A protein and the small-molecule ligand that binds it are described below.
Small molecule (SMILES): CCO/N=C/c1ccc(OCC[C@@H](C)CCN2CCN(c3ccncc3)C2=O)cc1

Binding-site contacts:
Ligand atom CAI contacts residue PHE135 of chain 56.A at 3.5 Å (hydrophobic).
Ligand atom CAS contacts residue TRP203 of chain 56.A at 3.4 Å (hydrophobic).
Ligand atom CBB contacts residue LEU113 of chain 56.A at 3.7 Å (hydrophobic).
Ligand atom NAU contacts residue MET114 of chain 56.A at 3.9 Å.
Ligand atom CAL contacts residue TYR155 of chain 56.A at 3.4 Å (hydrophobic).
Ligand atom CBA contacts residue TRP203 of chain 56.A at 3.8 Å (hydrophobic).
Ligand atom CAE contacts residue ASN228 of chain 56.A at 3.6 Å.
Ligand atom CAP contacts residue LEU113 of chain 56.A at 3.6 Å (hydrophobic).
Ligand atom NAT contacts residue TYR155 of chain 56.A at 3.9 Å.
Ligand atom CAR contacts residue TYR201 of chain 56.A at 3.5 Å (hydrophobic).
Ligand atom CAJ contacts residue TYR155 of chain 56.A at 3.5 Å (hydrophobic).
Ligand atom CAG contacts residue TRP203 of chain 56.A at 3.7 Å (hydrophobic).
Ligand atom CAK contacts residue PHE135 of chain 56.A at 3.3 Å (hydrophobic).
Ligand atom CAA contacts residue PRO177 of chain 56.A at 3.2 Å (hydrophobic).
Ligand atom CAL contacts residue ILE111 of chain 56.A at 3.9 Å (hydrophobic).
Ligand atom CAS contacts residue ASN228 of chain 56.A at 3.5 Å.
Ligand atom CAG contacts residue GLN202 of chain 56.A at 3.5 Å.
Ligand atom CAA contacts residue VAL179 of chain 56.A at 3.5 Å (hydrophobic).
Ligand atom CAO contacts residue MET230 of chain 56.A at 3.6 Å (hydrophobic).
Ligand atom NBD contacts residue ASN228 of chain 56.A at 3.7 Å.
Ligand atom CAG contacts residue ASN228 of chain 56.A at 3.3 Å.
Ligand atom CAE contacts residue GLN202 of chain 56.A at 3.6 Å.
Ligand atom NBC contacts residue ASN228 of chain 56.A at 3.7 Å.
Ligand atom OAC contacts residue LEU113 of chain 56.A at 3.4 Å (h-bond).
Ligand atom CBA contacts residue ASN228 of chain 56.A at 3.7 Å.
Ligand atom CAQ contacts residue LEU113 of chain 56.A at 3.6 Å (hydrophobic).
Ligand atom CAM contacts residue TYR155 of chain 56.A at 3.9 Å (hydrophobic).
Ligand atom CAN contacts residue ILE111 of chain 56.A at 3.8 Å (hydrophobic).
Ligand atom CAH contacts residue MET114 of chain 56.A at 3.5 Å (hydrophobic).
Ligand atom NBD contacts residue TRP203 of chain 56.A at 3.6 Å.
Ligand atom CAS contacts residue TYR201 of chain 56.A at 3.9 Å (hydrophobic).
Ligand atom CAN contacts residue PHE135 of chain 56.A at 3.8 Å (hydrophobic).
Ligand atom CAF contacts residue ASP112 of chain 56.A at 3.9 Å.
Ligand atom OAC contacts residue ASP112 of chain 56.A at 3.8 Å.
Ligand atom CAF contacts residue MET114 of chain 56.A at 3.1 Å (hydrophobic).
Ligand atom CAR contacts residue ASN228 of chain 56.A at 3.7 Å.
Ligand atom OAW contacts residue MET195 of chain 56.A at 3.4 Å.
Ligand atom CAZ contacts residue ILE111 of chain 56.A at 3.9 Å (hydrophobic).
Ligand atom CAX contacts residue ASN228 of chain 56.A at 3.8 Å.
Ligand atom CAD contacts residue PHE137 of chain 56.A at 3.9 Å (hydrophobic).

Sequence of chain 57.C:
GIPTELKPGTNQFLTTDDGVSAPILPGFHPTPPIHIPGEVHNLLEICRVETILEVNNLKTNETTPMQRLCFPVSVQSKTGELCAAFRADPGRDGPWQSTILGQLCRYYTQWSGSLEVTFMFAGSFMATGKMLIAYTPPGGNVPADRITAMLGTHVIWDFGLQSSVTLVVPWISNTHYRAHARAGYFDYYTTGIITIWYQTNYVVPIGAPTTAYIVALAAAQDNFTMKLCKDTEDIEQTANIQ

Sequence of chain 56.A:
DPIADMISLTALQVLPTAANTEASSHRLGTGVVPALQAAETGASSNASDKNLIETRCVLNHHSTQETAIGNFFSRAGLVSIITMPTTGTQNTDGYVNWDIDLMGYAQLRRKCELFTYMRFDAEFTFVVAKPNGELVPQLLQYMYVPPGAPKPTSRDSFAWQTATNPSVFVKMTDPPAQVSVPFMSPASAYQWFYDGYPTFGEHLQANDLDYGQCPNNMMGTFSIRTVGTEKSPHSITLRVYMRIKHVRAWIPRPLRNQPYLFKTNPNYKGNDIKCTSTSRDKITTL

Sequence of chain 56.C:
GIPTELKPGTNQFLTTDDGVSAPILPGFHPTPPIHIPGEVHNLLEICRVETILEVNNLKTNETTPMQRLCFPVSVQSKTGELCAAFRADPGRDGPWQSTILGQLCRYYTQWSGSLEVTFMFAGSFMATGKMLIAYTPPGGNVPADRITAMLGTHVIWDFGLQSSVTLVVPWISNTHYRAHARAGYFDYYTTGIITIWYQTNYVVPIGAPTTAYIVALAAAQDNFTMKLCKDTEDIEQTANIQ